Binding-site contacts:
Ligand atom C6 contacts residue GLN924 of chain 1.A at 4.5 Å.
Ligand atom C3 contacts residue ASN715 of chain 1.A at 3.8 Å.
Ligand atom C4 contacts residue ASN715 of chain 1.A at 4.2 Å.
Ligand atom C2 contacts residue ASN715 of chain 1.A at 2.4 Å.
Ligand atom C1 contacts residue ASN715 of chain 1.A at 1.4 Å.
Ligand atom O7 contacts residue ASN715 of chain 1.A at 4.3 Å.
Ligand atom C5 contacts residue LEU920 of chain 1.A at 4.1 Å (hydrophobic).
Ligand atom O5 contacts residue ASN715 of chain 1.A at 2.3 Å (h-bond).
Ligand atom O5 contacts residue GLN1069 of chain 1.A at 4.4 Å.
Ligand atom N2 contacts residue ASN715 of chain 1.A at 2.9 Å (h-bond).
Ligand atom O6 contacts residue ASN715 of chain 1.A at 4.4 Å.
Ligand atom C7 contacts residue ASN715 of chain 1.A at 3.8 Å.
Ligand atom C5 contacts residue ASN715 of chain 1.A at 3.6 Å.
Ligand atom C3 contacts residue LEU920 of chain 1.A at 4.2 Å (hydrophobic).
Ligand atom O4 contacts residue LEU920 of chain 1.A at 4.0 Å.
Ligand atom C4 contacts residue LEU920 of chain 1.A at 4.3 Å (hydrophobic).

Sequence of chain 1.A:
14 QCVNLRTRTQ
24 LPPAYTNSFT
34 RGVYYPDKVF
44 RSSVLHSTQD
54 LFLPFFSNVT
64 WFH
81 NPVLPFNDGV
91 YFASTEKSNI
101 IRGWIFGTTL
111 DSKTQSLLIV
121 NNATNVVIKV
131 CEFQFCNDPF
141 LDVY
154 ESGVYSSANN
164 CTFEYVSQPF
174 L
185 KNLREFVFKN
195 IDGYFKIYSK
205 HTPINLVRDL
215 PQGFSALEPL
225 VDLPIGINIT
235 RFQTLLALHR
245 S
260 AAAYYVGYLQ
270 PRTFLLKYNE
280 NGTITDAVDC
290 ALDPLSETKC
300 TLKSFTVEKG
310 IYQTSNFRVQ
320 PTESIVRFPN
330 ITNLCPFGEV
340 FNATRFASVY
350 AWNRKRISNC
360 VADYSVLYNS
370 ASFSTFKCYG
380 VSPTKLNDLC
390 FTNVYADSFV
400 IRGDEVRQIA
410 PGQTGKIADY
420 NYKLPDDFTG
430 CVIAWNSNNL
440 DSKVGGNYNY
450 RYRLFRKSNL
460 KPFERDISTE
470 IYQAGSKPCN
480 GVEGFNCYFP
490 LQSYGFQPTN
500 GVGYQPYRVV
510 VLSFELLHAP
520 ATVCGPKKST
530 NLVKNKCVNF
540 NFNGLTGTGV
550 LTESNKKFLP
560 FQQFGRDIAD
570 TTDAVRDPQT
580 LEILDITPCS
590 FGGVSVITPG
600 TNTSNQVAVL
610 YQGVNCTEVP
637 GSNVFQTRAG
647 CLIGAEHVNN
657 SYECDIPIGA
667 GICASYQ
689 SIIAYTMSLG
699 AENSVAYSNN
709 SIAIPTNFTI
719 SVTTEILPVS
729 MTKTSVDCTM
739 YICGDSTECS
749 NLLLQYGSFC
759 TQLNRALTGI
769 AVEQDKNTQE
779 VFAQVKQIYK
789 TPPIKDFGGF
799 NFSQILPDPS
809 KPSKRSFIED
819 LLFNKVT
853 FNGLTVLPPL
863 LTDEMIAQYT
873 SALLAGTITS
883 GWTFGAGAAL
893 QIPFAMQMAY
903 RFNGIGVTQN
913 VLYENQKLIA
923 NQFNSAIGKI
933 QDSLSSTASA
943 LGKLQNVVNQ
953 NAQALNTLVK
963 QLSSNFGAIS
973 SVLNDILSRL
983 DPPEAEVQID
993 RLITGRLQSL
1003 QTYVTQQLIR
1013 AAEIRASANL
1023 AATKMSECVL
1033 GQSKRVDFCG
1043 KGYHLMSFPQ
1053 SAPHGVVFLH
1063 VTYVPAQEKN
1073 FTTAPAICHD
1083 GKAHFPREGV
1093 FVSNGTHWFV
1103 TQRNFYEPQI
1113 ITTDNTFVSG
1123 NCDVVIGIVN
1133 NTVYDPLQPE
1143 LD

This protein binds this small molecule.
Small molecule (SMILES): CC(=O)N[C@H]1[C@H](O[C@H]2[C@H](O)[C@@H](NC(C)=O)CO[C@@H]2CO)O[C@H](CO)[C@@H](O)[C@@H]1O